The small molecule below binds the protein below.
Small molecule (SMILES): CC(=O)N[C@@H]1[C@@H](O)[C@H](O)[C@@H](CO)O[C@H]1O

Binding-site contacts:
Ligand atom C7 contacts residue ASN239 of chain 1.B at 3.3 Å.
Ligand atom C4 contacts residue ASN239 of chain 1.B at 4.2 Å.
Ligand atom O7 contacts residue ASN239 of chain 1.B at 3.2 Å (h-bond).
Ligand atom O5 contacts residue ASN239 of chain 1.B at 2.3 Å (h-bond).
Ligand atom O5 contacts residue PHE271 of chain 1.B at 4.3 Å.
Ligand atom N2 contacts residue ASN239 of chain 1.B at 2.9 Å (h-bond).
Ligand atom C5 contacts residue ASN239 of chain 1.B at 3.6 Å.
Ligand atom C6 contacts residue THR241 of chain 1.B at 3.9 Å.
Ligand atom C6 contacts residue PHE271 of chain 1.B at 4.4 Å (hydrophobic).
Ligand atom C1 contacts residue ASN239 of chain 1.B at 1.4 Å.
Ligand atom C5 contacts residue PHE271 of chain 1.B at 3.7 Å (hydrophobic).
Ligand atom C3 contacts residue ASN239 of chain 1.B at 3.8 Å.
Ligand atom O5 contacts residue THR241 of chain 1.B at 3.9 Å.
Ligand atom C7 contacts residue ILE235 of chain 1.B at 4.5 Å (hydrophobic).
Ligand atom C8 contacts residue ILE235 of chain 1.B at 3.7 Å (hydrophobic).
Ligand atom N2 contacts residue ILE235 of chain 1.B at 4.5 Å.
Ligand atom C8 contacts residue ASN239 of chain 1.B at 4.5 Å.
Ligand atom C1 contacts residue PHE271 of chain 1.B at 4.1 Å (hydrophobic).
Ligand atom O4 contacts residue PHE271 of chain 1.B at 4.3 Å.
Ligand atom C4 contacts residue PHE271 of chain 1.B at 4.4 Å (hydrophobic).
Ligand atom C2 contacts residue ASN239 of chain 1.B at 2.5 Å.
Ligand atom O6 contacts residue THR241 of chain 1.B at 3.5 Å.

Sequence of chain 1.B:
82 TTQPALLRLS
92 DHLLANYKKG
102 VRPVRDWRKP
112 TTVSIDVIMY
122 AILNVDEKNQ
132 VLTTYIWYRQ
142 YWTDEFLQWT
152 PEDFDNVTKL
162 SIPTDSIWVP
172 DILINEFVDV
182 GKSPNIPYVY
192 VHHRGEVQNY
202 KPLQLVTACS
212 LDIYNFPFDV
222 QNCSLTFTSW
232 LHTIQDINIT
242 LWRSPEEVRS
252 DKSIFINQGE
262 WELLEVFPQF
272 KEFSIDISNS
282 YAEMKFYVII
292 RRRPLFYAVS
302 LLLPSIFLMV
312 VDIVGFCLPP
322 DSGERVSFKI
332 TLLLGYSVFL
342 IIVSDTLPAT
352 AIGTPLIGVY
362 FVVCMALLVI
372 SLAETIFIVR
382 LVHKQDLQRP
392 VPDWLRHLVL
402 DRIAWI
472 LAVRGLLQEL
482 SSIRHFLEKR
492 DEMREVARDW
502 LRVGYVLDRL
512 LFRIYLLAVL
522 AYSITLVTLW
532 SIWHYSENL